Sequence of chain 1.G:
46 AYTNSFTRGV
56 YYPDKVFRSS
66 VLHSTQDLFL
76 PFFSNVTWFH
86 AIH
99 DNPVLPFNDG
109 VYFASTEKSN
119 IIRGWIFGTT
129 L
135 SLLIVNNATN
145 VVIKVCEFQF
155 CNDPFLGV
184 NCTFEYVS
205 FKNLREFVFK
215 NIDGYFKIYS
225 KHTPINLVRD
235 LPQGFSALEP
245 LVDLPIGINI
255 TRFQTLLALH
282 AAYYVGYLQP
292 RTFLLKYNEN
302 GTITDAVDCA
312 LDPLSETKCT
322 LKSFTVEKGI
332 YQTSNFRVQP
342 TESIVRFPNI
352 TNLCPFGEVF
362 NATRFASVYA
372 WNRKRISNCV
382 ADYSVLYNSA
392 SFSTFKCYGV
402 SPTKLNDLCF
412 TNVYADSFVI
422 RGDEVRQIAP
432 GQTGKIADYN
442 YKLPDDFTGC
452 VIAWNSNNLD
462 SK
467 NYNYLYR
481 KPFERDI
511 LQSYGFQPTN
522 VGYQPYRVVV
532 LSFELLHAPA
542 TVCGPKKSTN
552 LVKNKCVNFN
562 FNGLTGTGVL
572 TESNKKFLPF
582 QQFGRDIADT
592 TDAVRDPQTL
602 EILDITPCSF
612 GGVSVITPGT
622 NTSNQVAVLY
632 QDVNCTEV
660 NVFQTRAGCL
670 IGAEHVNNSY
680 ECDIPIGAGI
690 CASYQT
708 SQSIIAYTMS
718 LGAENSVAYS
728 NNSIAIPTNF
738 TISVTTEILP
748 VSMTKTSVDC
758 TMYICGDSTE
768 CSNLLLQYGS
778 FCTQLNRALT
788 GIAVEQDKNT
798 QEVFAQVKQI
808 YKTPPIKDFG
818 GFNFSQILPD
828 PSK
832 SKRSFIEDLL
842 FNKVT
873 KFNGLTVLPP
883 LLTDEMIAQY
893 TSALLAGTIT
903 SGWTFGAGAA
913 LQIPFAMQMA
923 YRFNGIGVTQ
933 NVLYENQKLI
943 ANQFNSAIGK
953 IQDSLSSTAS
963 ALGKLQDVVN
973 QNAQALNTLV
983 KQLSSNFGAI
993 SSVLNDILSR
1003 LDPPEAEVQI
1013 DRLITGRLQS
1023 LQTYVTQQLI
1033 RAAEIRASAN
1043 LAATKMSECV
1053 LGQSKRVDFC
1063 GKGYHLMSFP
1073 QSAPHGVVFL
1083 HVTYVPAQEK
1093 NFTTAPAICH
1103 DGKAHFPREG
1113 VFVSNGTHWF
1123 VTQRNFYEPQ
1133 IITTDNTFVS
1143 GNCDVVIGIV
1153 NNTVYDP

This small molecule binds to this protein.
Small molecule (SMILES): CC(=O)N[C@@H]1[C@@H](O)[C@H](O)[C@@H](CO)O[C@H]1O

Binding-site contacts:
Ligand atom O7 contacts residue ASN141 of chain 1.G at 3.6 Å.
Ligand atom C1 contacts residue ASN141 of chain 1.G at 1.5 Å.
Ligand atom C5 contacts residue ASN141 of chain 1.G at 3.8 Å.
Ligand atom O6 contacts residue VAL146 of chain 1.G at 3.8 Å.
Ligand atom C7 contacts residue ASN141 of chain 1.G at 3.5 Å.
Ligand atom O5 contacts residue VAL146 of chain 1.G at 4.3 Å.
Ligand atom C8 contacts residue ASN144 of chain 1.G at 3.7 Å.
Ligand atom N2 contacts residue ASN141 of chain 1.G at 2.9 Å (h-bond).
Ligand atom C8 contacts residue ASN141 of chain 1.G at 4.2 Å.
Ligand atom C8 contacts residue ALA142 of chain 1.G at 3.8 Å (hydrophobic).
Ligand atom O6 contacts residue LYS148 of chain 1.G at 4.2 Å.
Ligand atom C1 contacts residue VAL146 of chain 1.G at 4.5 Å (hydrophobic).
Ligand atom C7 contacts residue ASN144 of chain 1.G at 4.2 Å.
Ligand atom C2 contacts residue ASN141 of chain 1.G at 2.5 Å.
Ligand atom O5 contacts residue ASN141 of chain 1.G at 2.4 Å (h-bond).
Ligand atom C4 contacts residue ASN141 of chain 1.G at 4.3 Å.
Ligand atom C5 contacts residue VAL146 of chain 1.G at 4.1 Å (hydrophobic).
Ligand atom N2 contacts residue ASN144 of chain 1.G at 3.7 Å.
Ligand atom C3 contacts residue ASN141 of chain 1.G at 3.8 Å.